A protein and the small-molecule ligand that binds it are described below.
Small molecule (SMILES): O=C(O)c1ccc(NC(=O)[C@H](C2CCCCC2)n2c(-c3ccc(Cl)cc3)nc3cc(F)c(F)cc32)c(Cl)c1

Sequence of chain 1.A:
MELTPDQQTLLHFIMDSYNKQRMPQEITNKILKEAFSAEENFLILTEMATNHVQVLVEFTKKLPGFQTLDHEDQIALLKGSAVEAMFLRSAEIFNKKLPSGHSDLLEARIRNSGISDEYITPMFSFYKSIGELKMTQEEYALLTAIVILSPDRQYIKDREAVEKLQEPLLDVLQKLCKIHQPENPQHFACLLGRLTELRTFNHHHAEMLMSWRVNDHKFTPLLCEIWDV

Binding-site contacts:
Ligand atom F26 contacts residue ILE30 of chain 1.A at 3.6 Å.
Ligand atom O29 contacts residue ARG92 of chain 1.A at 3.0 Å (salt-bridge).
Ligand atom C17 contacts residue MET51 of chain 1.A at 3.7 Å (hydrophobic).
Ligand atom F27 contacts residue PHE97 of chain 1.A at 3.1 Å.
Ligand atom CL28 contacts residue MET89 of chain 1.A at 3.6 Å.
Ligand atom C12 contacts residue MET51 of chain 1.A at 3.7 Å (hydrophobic).
Ligand atom C22 contacts residue ILE96 of chain 1.A at 3.3 Å (hydrophobic).
Ligand atom C18 contacts residue MET51 of chain 1.A at 3.7 Å (hydrophobic).
Ligand atom C15 contacts residue ILE113 of chain 1.A at 3.7 Å (hydrophobic).
Ligand atom C15 contacts residue SER93 of chain 1.A at 3.6 Å.
Ligand atom C21 contacts residue MET51 of chain 1.A at 3.7 Å (hydrophobic).
Ligand atom F26 contacts residue ILE34 of chain 1.A at 3.6 Å.
Ligand atom C22 contacts residue MET51 of chain 1.A at 3.6 Å (hydrophobic).
Ligand atom C31 contacts residue LEU48 of chain 1.A at 3.6 Å (hydrophobic).
Ligand atom CL28 contacts residue MET51 of chain 1.A at 3.7 Å.
Ligand atom F26 contacts residue ILE96 of chain 1.A at 3.3 Å.
Ligand atom C5 contacts residue TYR130 of chain 1.A at 3.8 Å (hydrophobic).
Ligand atom F27 contacts residue SER93 of chain 1.A at 3.5 Å.
Ligand atom C13 contacts residue ARG92 of chain 1.A at 3.8 Å.
Ligand atom C31 contacts residue PHE90 of chain 1.A at 3.7 Å (hydrophobic).
Ligand atom C10 contacts residue ILE113 of chain 1.A at 3.7 Å (hydrophobic).
Ligand atom C5 contacts residue SER93 of chain 1.A at 3.6 Å.
Ligand atom N9 contacts residue SER93 of chain 1.A at 3.1 Å (h-bond).
Ligand atom O20 contacts residue HIS55 of chain 1.A at 3.3 Å.
Ligand atom C24 contacts residue MET126 of chain 1.A at 3.5 Å (hydrophobic).
Ligand atom F27 contacts residue ILE96 of chain 1.A at 3.8 Å.
Ligand atom C21 contacts residue SER93 of chain 1.A at 3.8 Å.
Ligand atom C37 contacts residue ASN44 of chain 1.A at 3.6 Å.
Ligand atom C31 contacts residue MET89 of chain 1.A at 3.8 Å (hydrophobic).
Ligand atom CL28 contacts residue ALA52 of chain 1.A at 3.7 Å.
Ligand atom C2 contacts residue TYR130 of chain 1.A at 3.6 Å (hydrophobic).
Ligand atom C16 contacts residue MET51 of chain 1.A at 3.7 Å (hydrophobic).
Ligand atom O19 contacts residue MET51 of chain 1.A at 3.4 Å.
Ligand atom N3 contacts residue TYR130 of chain 1.A at 2.8 Å (h-bond).
Ligand atom N3 contacts residue SER93 of chain 1.A at 3.5 Å.
Ligand atom C22 contacts residue ILE30 of chain 1.A at 3.8 Å (hydrophobic).
Ligand atom C10 contacts residue SER93 of chain 1.A at 3.5 Å.
Ligand atom C2 contacts residue SER93 of chain 1.A at 3.7 Å.
Ligand atom C21 contacts residue ILE96 of chain 1.A at 3.7 Å (hydrophobic).
Ligand atom C12 contacts residue SER93 of chain 1.A at 3.5 Å.